Sequence of chain 1.A:
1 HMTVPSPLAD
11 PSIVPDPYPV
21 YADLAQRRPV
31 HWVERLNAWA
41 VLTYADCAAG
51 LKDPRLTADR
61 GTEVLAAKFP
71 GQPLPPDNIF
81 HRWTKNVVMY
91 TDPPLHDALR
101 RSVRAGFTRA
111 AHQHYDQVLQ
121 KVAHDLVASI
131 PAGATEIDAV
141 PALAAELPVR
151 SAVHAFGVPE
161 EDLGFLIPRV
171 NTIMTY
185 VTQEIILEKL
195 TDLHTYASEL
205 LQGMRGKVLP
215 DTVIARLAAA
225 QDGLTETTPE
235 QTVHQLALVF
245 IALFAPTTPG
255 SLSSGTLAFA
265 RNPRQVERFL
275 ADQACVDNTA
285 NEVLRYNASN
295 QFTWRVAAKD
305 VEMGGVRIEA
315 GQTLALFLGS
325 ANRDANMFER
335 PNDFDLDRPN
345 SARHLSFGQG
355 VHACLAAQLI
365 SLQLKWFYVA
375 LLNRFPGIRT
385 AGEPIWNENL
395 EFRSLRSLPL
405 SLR

This protein binds this small molecule.
Small molecule (SMILES): N[C@@H](Cc1c[nH]c2ccccc12)C(=O)O

Binding-site contacts:
Ligand atom CE2 contacts residue PHE396 of chain 1.A at 4.2 Å (hydrophobic).
Ligand atom CD1 contacts residue MET89 of chain 1.A at 3.5 Å (hydrophobic).
Ligand atom C contacts residue TYR90 of chain 1.A at 3.8 Å (hydrophobic).
Ligand atom CH2 contacts residue PHE396 of chain 1.A at 4.2 Å (hydrophobic).
Ligand atom CB contacts residue TYR90 of chain 1.A at 4.0 Å (hydrophobic).
Ligand atom C contacts residue ARG60 of chain 1.A at 3.5 Å.
Ligand atom CZ3 contacts residue PHE396 of chain 1.A at 4.1 Å (hydrophobic).
Ligand atom CD2 contacts residue PHE396 of chain 1.A at 4.1 Å (hydrophobic).
Ligand atom CE3 contacts residue TYR90 of chain 1.A at 4.2 Å (hydrophobic).
Ligand atom C contacts residue TRP298 of chain 1.A at 3.8 Å (hydrophobic).
Ligand atom CZ2 contacts residue PHE396 of chain 1.A at 4.1 Å (hydrophobic).
Ligand atom CH2 contacts residue ALA246 of chain 1.A at 4.0 Å (hydrophobic).
Ligand atom CH2 contacts residue ALA249 of chain 1.A at 3.9 Å (hydrophobic).
Ligand atom O contacts residue TRP298 of chain 1.A at 4.1 Å.
Ligand atom CA contacts residue ASN294 of chain 1.A at 4.0 Å.
Ligand atom CD1 contacts residue HEM1 of chain 1.B at 3.8 Å.
Ligand atom CE2 contacts residue MET89 of chain 1.A at 4.0 Å (hydrophobic).
Ligand atom CG contacts residue ASN294 of chain 1.A at 3.9 Å.
Ligand atom OXT contacts residue TRP298 of chain 1.A at 3.2 Å.
Ligand atom N contacts residue ASN294 of chain 1.A at 2.9 Å (h-bond).
Ligand atom O contacts residue TYR90 of chain 1.A at 2.8 Å (h-bond).
Ligand atom OXT contacts residue ARG60 of chain 1.A at 2.9 Å (salt-bridge).
Ligand atom CB contacts residue THR297 of chain 1.A at 4.2 Å.
Ligand atom CA contacts residue TYR90 of chain 1.A at 4.2 Å (hydrophobic).
Ligand atom NE1 contacts residue MET89 of chain 1.A at 3.9 Å.
Ligand atom CB contacts residue MET89 of chain 1.A at 3.5 Å (hydrophobic).
Ligand atom CD2 contacts residue MET89 of chain 1.A at 3.6 Å (hydrophobic).
Ligand atom CG contacts residue MET89 of chain 1.A at 3.3 Å (hydrophobic).
Ligand atom OXT contacts residue THR297 of chain 1.A at 3.1 Å (h-bond).
Ligand atom NE1 contacts residue HEM1 of chain 1.B at 3.5 Å (h-bond).
Ligand atom CZ3 contacts residue ILE245 of chain 1.A at 4.2 Å (hydrophobic).
Ligand atom O contacts residue ARG60 of chain 1.A at 3.9 Å.
Ligand atom CA contacts residue THR297 of chain 1.A at 3.8 Å.
Ligand atom C contacts residue THR297 of chain 1.A at 3.9 Å.
Ligand atom CD1 contacts residue ASN294 of chain 1.A at 3.5 Å.
Ligand atom CE3 contacts residue PHE396 of chain 1.A at 4.0 Å (hydrophobic).
Ligand atom CA contacts residue ARG60 of chain 1.A at 4.2 Å.
Ligand atom NE1 contacts residue ASN294 of chain 1.A at 4.0 Å.
Ligand atom N contacts residue THR297 of chain 1.A at 2.9 Å (h-bond).
Ligand atom CB contacts residue ARG60 of chain 1.A at 4.0 Å.